A small-molecule ligand and the protein it binds are described below.
Small molecule (SMILES): CC(C)CN(C[C@@H](O)[C@H](Cc1ccccc1)NC(=O)O[C@H]1CO[C@H]2OCC[C@H]21)S(=O)(=O)c1ccc(N)cc1

Binding-site contacts:
Ligand atom C32 contacts residue ASP25 of chain 1.B at 3.4 Å.
Ligand atom C36 contacts residue GLY49 of chain 1.A at 3.7 Å.
Ligand atom C30 contacts residue ALA48 of chain 1.A at 3.3 Å (hydrophobic).
Ligand atom N1 contacts residue ASP30 of chain 1.B at 3.1 Å (salt-bridge).
Ligand atom O26 contacts residue ASP30 of chain 1.A at 3.1 Å (salt-bridge).
Ligand atom C12 contacts residue GLY27 of chain 1.B at 3.6 Å.
Ligand atom C27 contacts residue ASP30 of chain 1.A at 3.5 Å.
Ligand atom C33 contacts residue GLY27 of chain 1.A at 3.6 Å.
Ligand atom C3 contacts residue ALA28 of chain 1.B at 3.3 Å (hydrophobic).
Ligand atom C6 contacts residue ALA48 of chain 1.B at 3.5 Å (hydrophobic).
Ligand atom C31 contacts residue ALA48 of chain 1.A at 3.5 Å (hydrophobic).
Ligand atom O18 contacts residue ASP25 of chain 1.B at 2.7 Å (salt-bridge).
Ligand atom O28 contacts residue ASP29 of chain 1.A at 3.0 Å (salt-bridge).
Ligand atom O22 contacts residue ILE50 of chain 1.B at 3.7 Å.
Ligand atom C32 contacts residue GLY27 of chain 1.A at 3.6 Å.
Ligand atom N20 contacts residue GLY27 of chain 1.A at 3.1 Å (h-bond).
Ligand atom O10 contacts residue GLY49 of chain 1.B at 3.1 Å.
Ligand atom O23 contacts residue ALA28 of chain 1.A at 3.5 Å.
Ligand atom C33 contacts residue ALA82 of chain 1.B at 3.6 Å (hydrophobic).
Ligand atom O9 contacts residue ILE50 of chain 1.A at 3.5 Å.
Ligand atom C34 contacts residue ALA82 of chain 1.B at 3.6 Å (hydrophobic).
Ligand atom C3 contacts residue VAL32 of chain 1.B at 3.6 Å (hydrophobic).
Ligand atom O18 contacts residue GLY27 of chain 1.A at 3.4 Å.
Ligand atom C15 contacts residue GLY27 of chain 1.B at 3.7 Å.
Ligand atom C36 contacts residue PRO81 of chain 1.B at 3.7 Å (hydrophobic).
Ligand atom C17 contacts residue ASP25 of chain 1.B at 3.4 Å.
Ligand atom O26 contacts residue ASP29 of chain 1.A at 3.3 Å (salt-bridge).
Ligand atom C2 contacts residue ASP30 of chain 1.B at 3.8 Å.
Ligand atom C17 contacts residue ASP25 of chain 1.A at 3.4 Å.
Ligand atom O18 contacts residue ASP25 of chain 1.A at 2.6 Å (salt-bridge).
Ligand atom C16 contacts residue ASP25 of chain 1.B at 3.3 Å.
Ligand atom C27 contacts residue ASP29 of chain 1.A at 3.7 Å.
Ligand atom O10 contacts residue ALA48 of chain 1.B at 3.6 Å.
Ligand atom O18 contacts residue ALA28 of chain 1.A at 3.7 Å.
Ligand atom C3 contacts residue ASP30 of chain 1.B at 3.5 Å.
Ligand atom C36 contacts residue ILE50 of chain 1.A at 3.6 Å (hydrophobic).
Ligand atom N1 contacts residue VAL32 of chain 1.B at 3.7 Å.
Ligand atom C4 contacts residue ALA28 of chain 1.B at 3.6 Å (hydrophobic).
Ligand atom O10 contacts residue ILE50 of chain 1.A at 3.4 Å.
Ligand atom O26 contacts residue ALA28 of chain 1.A at 3.7 Å.

Sequence of chain 1.A:
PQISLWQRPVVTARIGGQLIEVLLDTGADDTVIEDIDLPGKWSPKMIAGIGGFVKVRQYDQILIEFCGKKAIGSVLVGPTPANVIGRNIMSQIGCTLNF

Sequence of chain 1.B:
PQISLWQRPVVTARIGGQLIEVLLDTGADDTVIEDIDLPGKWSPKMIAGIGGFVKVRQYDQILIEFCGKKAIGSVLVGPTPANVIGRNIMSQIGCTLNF